A protein and the small-molecule ligand that binds it are described below.
Small molecule (SMILES): CC(=O)N[C@H]1[C@H](O[C@H]2[C@H](O)[C@@H](NC(C)=O)CO[C@@H]2CO)O[C@H](CO)[C@@H](O[C@@H]2O[C@H](CO[C@H]3O[C@H](CO)[C@@H](O)[C@H](O)[C@@H]3O)[C@@H](O)[C@H](O[C@H]3O[C@H](CO)[C@@H](O)[C@H](O)[C@@H]3O)[C@@H]2O)[C@@H]1O

Sequence of chain 1.C:
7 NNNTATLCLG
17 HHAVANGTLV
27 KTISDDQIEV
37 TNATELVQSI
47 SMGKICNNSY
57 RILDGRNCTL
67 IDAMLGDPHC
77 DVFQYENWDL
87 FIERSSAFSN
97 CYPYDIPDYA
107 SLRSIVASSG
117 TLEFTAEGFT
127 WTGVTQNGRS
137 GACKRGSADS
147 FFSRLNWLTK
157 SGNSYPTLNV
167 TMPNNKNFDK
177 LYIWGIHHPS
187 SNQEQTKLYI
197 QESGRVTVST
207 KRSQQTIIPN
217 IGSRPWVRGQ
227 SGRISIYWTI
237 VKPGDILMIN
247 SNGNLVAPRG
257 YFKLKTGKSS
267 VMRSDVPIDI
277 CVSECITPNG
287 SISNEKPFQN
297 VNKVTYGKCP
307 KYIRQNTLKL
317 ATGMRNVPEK

Sequence of chain 1.E:
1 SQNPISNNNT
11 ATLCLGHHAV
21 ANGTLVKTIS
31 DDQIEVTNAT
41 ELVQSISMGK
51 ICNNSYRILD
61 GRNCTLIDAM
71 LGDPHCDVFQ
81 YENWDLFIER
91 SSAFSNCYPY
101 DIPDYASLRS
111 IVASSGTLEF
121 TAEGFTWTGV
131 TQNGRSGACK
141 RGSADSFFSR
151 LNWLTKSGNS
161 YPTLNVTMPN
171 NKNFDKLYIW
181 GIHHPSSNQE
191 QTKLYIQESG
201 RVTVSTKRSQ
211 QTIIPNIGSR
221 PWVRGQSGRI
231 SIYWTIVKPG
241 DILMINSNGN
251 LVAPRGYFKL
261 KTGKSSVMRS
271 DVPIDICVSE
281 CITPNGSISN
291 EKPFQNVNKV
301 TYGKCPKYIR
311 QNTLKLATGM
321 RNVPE

Binding-site contacts:
Ligand atom C1 contacts residue ASN165 of chain 1.E at 1.4 Å.
Ligand atom O7 contacts residue TRP222 of chain 1.C at 2.9 Å (h-bond).
Ligand atom C2 contacts residue TRP222 of chain 1.C at 4.3 Å (hydrophobic).
Ligand atom O5 contacts residue ASN165 of chain 1.E at 2.4 Å (h-bond).
Ligand atom C4 contacts residue TRP222 of chain 1.C at 4.3 Å (hydrophobic).
Ligand atom C5 contacts residue MET244 of chain 1.E at 3.9 Å (hydrophobic).
Ligand atom C1 contacts residue TRP222 of chain 1.C at 4.5 Å (hydrophobic).
Ligand atom O7 contacts residue MET244 of chain 1.E at 3.6 Å.
Ligand atom C2 contacts residue ASN165 of chain 1.E at 2.4 Å.
Ligand atom C7 contacts residue SER219 of chain 1.C at 3.8 Å.
Ligand atom C5 contacts residue ASN165 of chain 1.E at 3.6 Å.
Ligand atom C8 contacts residue SER219 of chain 1.C at 3.1 Å.
Ligand atom C7 contacts residue ASN165 of chain 1.E at 3.5 Å.
Ligand atom C8 contacts residue TRP222 of chain 1.C at 4.0 Å (hydrophobic).
Ligand atom C6 contacts residue MET244 of chain 1.E at 4.2 Å (hydrophobic).
Ligand atom C8 contacts residue MET244 of chain 1.E at 3.8 Å (hydrophobic).
Ligand atom O6 contacts residue TRP222 of chain 1.C at 3.8 Å.
Ligand atom N2 contacts residue ASN165 of chain 1.E at 2.8 Å (h-bond).
Ligand atom O7 contacts residue ASN165 of chain 1.E at 3.8 Å.
Ligand atom N2 contacts residue TRP222 of chain 1.C at 3.9 Å.
Ligand atom C8 contacts residue ILE242 of chain 1.E at 4.1 Å (hydrophobic).
Ligand atom C7 contacts residue MET244 of chain 1.E at 4.0 Å (hydrophobic).
Ligand atom O7 contacts residue ARG220 of chain 1.C at 4.0 Å.
Ligand atom O4 contacts residue TRP222 of chain 1.C at 4.0 Å.
Ligand atom C2 contacts residue TRP222 of chain 1.C at 3.8 Å (hydrophobic).
Ligand atom C7 contacts residue TRP222 of chain 1.C at 3.6 Å (hydrophobic).
Ligand atom O3 contacts residue TRP222 of chain 1.C at 3.2 Å.
Ligand atom O5 contacts residue MET244 of chain 1.E at 4.4 Å.
Ligand atom C5 contacts residue TRP222 of chain 1.C at 4.4 Å (hydrophobic).
Ligand atom C3 contacts residue TRP222 of chain 1.C at 4.2 Å (hydrophobic).
Ligand atom C4 contacts residue ASN165 of chain 1.E at 4.2 Å.
Ligand atom O6 contacts residue THR167 of chain 1.E at 4.5 Å.
Ligand atom C7 contacts residue PRO221 of chain 1.C at 4.3 Å (hydrophobic).
Ligand atom C8 contacts residue PRO221 of chain 1.C at 4.3 Å (hydrophobic).
Ligand atom C6 contacts residue THR167 of chain 1.E at 4.2 Å.
Ligand atom O7 contacts residue PRO221 of chain 1.C at 3.6 Å.
Ligand atom C3 contacts residue ASN165 of chain 1.E at 3.8 Å.
Ligand atom N2 contacts residue SER219 of chain 1.C at 3.5 Å (h-bond).